This protein binds this small molecule.
Small molecule (SMILES): CS(=O)(=O)N[C@@H]1CCOc2ccccc21

Sequence of chain 1.A:
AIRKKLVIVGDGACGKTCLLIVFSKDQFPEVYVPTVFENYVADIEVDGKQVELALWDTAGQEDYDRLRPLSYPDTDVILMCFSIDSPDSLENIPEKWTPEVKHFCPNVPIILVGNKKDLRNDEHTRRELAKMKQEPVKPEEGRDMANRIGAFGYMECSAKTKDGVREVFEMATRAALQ

Binding-site contacts:
Ligand atom N05 contacts residue ARG71 of chain 1.A at 4.0 Å.
Ligand atom C11 contacts residue GLU103 of chain 1.A at 3.9 Å.
Ligand atom C07 contacts residue LYS99 of chain 1.A at 3.3 Å.
Ligand atom C08 contacts residue GLU98 of chain 1.A at 3.8 Å.
Ligand atom S02 contacts residue ARG71 of chain 1.A at 3.8 Å.
Ligand atom C11 contacts residue PRO102 of chain 1.A at 3.6 Å (hydrophobic).
Ligand atom C12 contacts residue HIS106 of chain 1.A at 3.5 Å.
Ligand atom C08 contacts residue LYS99 of chain 1.A at 3.9 Å.
Ligand atom C01 contacts residue ASP68 of chain 1.A at 4.3 Å.
Ligand atom C10 contacts residue GLU103 of chain 1.A at 3.9 Å.
Ligand atom C14 contacts residue PHE107 of chain 1.A at 4.3 Å (hydrophobic).
Ligand atom C15 contacts residue GLU103 of chain 1.A at 4.0 Å.
Ligand atom O09 contacts residue PRO102 of chain 1.A at 3.4 Å.
Ligand atom S02 contacts residue ASP68 of chain 1.A at 3.8 Å.
Ligand atom C12 contacts residue GLU103 of chain 1.A at 4.1 Å.
Ligand atom C06 contacts residue GLU103 of chain 1.A at 4.0 Å.
Ligand atom C14 contacts residue GLU103 of chain 1.A at 4.1 Å.
Ligand atom C11 contacts residue HIS106 of chain 1.A at 4.3 Å.
Ligand atom N05 contacts residue GLU103 of chain 1.A at 2.9 Å (salt-bridge).
Ligand atom C07 contacts residue GLU98 of chain 1.A at 4.5 Å.
Ligand atom O03 contacts residue GLU103 of chain 1.A at 3.6 Å (salt-bridge).
Ligand atom C06 contacts residue LYS99 of chain 1.A at 4.5 Å.
Ligand atom O03 contacts residue ARG71 of chain 1.A at 2.9 Å (salt-bridge).
Ligand atom O09 contacts residue LYS99 of chain 1.A at 4.3 Å.
Ligand atom S02 contacts residue GLU103 of chain 1.A at 3.9 Å.
Ligand atom O04 contacts residue GLU103 of chain 1.A at 4.4 Å.
Ligand atom O04 contacts residue LYS99 of chain 1.A at 4.4 Å.
Ligand atom C12 contacts residue PRO102 of chain 1.A at 3.9 Å (hydrophobic).
Ligand atom O04 contacts residue ASP68 of chain 1.A at 3.4 Å (salt-bridge).
Ligand atom O09 contacts residue GLU103 of chain 1.A at 4.0 Å.
Ligand atom C08 contacts residue PRO102 of chain 1.A at 3.8 Å (hydrophobic).
Ligand atom C10 contacts residue PRO102 of chain 1.A at 4.0 Å (hydrophobic).
Ligand atom O04 contacts residue ARG71 of chain 1.A at 3.8 Å.
Ligand atom O03 contacts residue ASP68 of chain 1.A at 2.9 Å.
Ligand atom C13 contacts residue HIS106 of chain 1.A at 4.0 Å.
Ligand atom C07 contacts residue GLU103 of chain 1.A at 4.3 Å.
Ligand atom C13 contacts residue PHE107 of chain 1.A at 3.8 Å (hydrophobic).
Ligand atom C13 contacts residue GLU103 of chain 1.A at 4.2 Å.